Sequence of chain 1.A:
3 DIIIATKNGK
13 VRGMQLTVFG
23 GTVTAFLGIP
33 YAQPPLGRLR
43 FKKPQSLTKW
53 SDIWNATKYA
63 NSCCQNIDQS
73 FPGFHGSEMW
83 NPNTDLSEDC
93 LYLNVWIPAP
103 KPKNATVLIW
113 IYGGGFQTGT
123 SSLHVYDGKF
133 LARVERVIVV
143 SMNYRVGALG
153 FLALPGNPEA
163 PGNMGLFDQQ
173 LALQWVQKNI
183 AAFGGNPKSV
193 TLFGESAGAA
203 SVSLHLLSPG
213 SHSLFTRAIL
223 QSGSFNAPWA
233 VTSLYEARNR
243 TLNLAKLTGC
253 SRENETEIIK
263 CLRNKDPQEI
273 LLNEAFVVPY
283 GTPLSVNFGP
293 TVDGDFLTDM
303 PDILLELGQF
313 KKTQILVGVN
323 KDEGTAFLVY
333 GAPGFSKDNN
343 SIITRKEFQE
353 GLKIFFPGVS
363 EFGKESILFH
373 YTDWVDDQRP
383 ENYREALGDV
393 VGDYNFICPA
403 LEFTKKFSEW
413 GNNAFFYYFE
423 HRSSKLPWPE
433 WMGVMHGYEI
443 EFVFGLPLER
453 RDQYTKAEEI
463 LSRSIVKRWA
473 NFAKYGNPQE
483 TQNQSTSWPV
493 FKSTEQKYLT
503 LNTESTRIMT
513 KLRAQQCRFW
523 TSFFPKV

The protein below binds the small molecule below.
Small molecule (SMILES): CC(=O)N[C@@H]1[C@@H](O)[C@H](O)[C@@H](CO)O[C@H]1O

Binding-site contacts:
Ligand atom C7 contacts residue ASN57 of chain 1.A at 3.5 Å.
Ligand atom N2 contacts residue ASN57 of chain 1.A at 2.9 Å (h-bond).
Ligand atom C3 contacts residue ARG14 of chain 1.A at 4.2 Å.
Ligand atom C2 contacts residue ASN57 of chain 1.A at 2.5 Å.
Ligand atom C1 contacts residue ARG14 of chain 1.A at 3.5 Å.
Ligand atom C1 contacts residue ASN57 of chain 1.A at 1.5 Å.
Ligand atom C2 contacts residue ARG14 of chain 1.A at 4.3 Å.
Ligand atom C6 contacts residue ARG14 of chain 1.A at 4.5 Å.
Ligand atom O5 contacts residue ASN57 of chain 1.A at 2.4 Å (h-bond).
Ligand atom C5 contacts residue ARG14 of chain 1.A at 3.9 Å.
Ligand atom O5 contacts residue ARG14 of chain 1.A at 3.6 Å.
Ligand atom C3 contacts residue ASN57 of chain 1.A at 3.8 Å.
Ligand atom O7 contacts residue ASN57 of chain 1.A at 3.6 Å.
Ligand atom C4 contacts residue ASN57 of chain 1.A at 4.3 Å.
Ligand atom C5 contacts residue ASN57 of chain 1.A at 3.7 Å.